Binding-site contacts:
Ligand atom C24 contacts residue TRP258 of chain 1.C at 4.0 Å (hydrophobic).
Ligand atom O3 contacts residue SER261 of chain 1.C at 4.4 Å.
Ligand atom C22 contacts residue TRP259 of chain 1.C at 4.4 Å (hydrophobic).
Ligand atom O3 contacts residue PRO117 of chain 1.C at 3.4 Å.
Ligand atom O25 contacts residue TRP259 of chain 1.C at 4.2 Å.
Ligand atom C12 contacts residue TRP259 of chain 1.C at 4.4 Å (hydrophobic).
Ligand atom C4 contacts residue SER261 of chain 1.C at 3.1 Å.
Ligand atom C3 contacts residue TRP116 of chain 1.C at 3.9 Å (hydrophobic).
Ligand atom O3 contacts residue TRP116 of chain 1.C at 2.8 Å (h-bond).
Ligand atom O26 contacts residue VAL254 of chain 1.C at 4.3 Å.
Ligand atom C7 contacts residue SER261 of chain 1.C at 3.9 Å.
Ligand atom C15 contacts residue TRP258 of chain 1.C at 4.0 Å (hydrophobic).
Ligand atom C6 contacts residue SER261 of chain 1.C at 4.1 Å.
Ligand atom O12 contacts residue TRP259 of chain 1.C at 3.0 Å (h-bond).
Ligand atom C4 contacts residue PRO117 of chain 1.C at 4.3 Å (hydrophobic).
Ligand atom C3 contacts residue PRO117 of chain 1.C at 4.4 Å (hydrophobic).
Ligand atom O25 contacts residue TRP258 of chain 1.C at 3.1 Å.
Ligand atom C5 contacts residue SER261 of chain 1.C at 4.1 Å.
Ligand atom C9 contacts residue SER261 of chain 1.C at 4.2 Å.
Ligand atom O7 contacts residue SER261 of chain 1.C at 2.7 Å (h-bond).
Ligand atom O26 contacts residue TRP258 of chain 1.C at 4.0 Å.
Ligand atom C3 contacts residue SER261 of chain 1.C at 4.1 Å.
Ligand atom C14 contacts residue TRP258 of chain 1.C at 4.3 Å (hydrophobic).
Ligand atom C2 contacts residue TRP116 of chain 1.C at 3.9 Å (hydrophobic).
Ligand atom C22 contacts residue TRP258 of chain 1.C at 4.3 Å (hydrophobic).
Ligand atom C16 contacts residue TRP258 of chain 1.C at 3.3 Å (hydrophobic).
Ligand atom O7 contacts residue TRP258 of chain 1.C at 4.1 Å.
Ligand atom O25 contacts residue VAL254 of chain 1.C at 4.1 Å.

Sequence of chain 1.C:
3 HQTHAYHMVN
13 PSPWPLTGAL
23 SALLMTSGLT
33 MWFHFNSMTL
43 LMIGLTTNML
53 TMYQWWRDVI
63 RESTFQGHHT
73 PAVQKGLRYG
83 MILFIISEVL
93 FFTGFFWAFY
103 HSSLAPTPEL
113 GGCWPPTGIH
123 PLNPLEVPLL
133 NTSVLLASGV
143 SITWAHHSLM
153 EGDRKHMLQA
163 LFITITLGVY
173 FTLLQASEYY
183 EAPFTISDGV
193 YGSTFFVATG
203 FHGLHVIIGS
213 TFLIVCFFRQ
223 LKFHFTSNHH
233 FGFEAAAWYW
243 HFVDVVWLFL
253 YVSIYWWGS

A protein and the small-molecule ligand that binds it are described below.
Small molecule (SMILES): C[C@H](CCC(=O)O)[C@H]1CC[C@H]2[C@@H]3[C@H](O)C[C@@H]4C[C@H](O)CC[C@]4(C)[C@H]3C[C@H](O)[C@]12C